A protein and the small-molecule ligand that binds it are described below.
Small molecule (SMILES): NC(=O)c1ccc(Nc2nccc(Nc3ccccc3C(N)=O)n2)cc1

Binding-site contacts:
Ligand atom N01 contacts residue LEU141 of chain 1.A at 3.8 Å.
Ligand atom O25 contacts residue ARG15 of chain 1.A at 3.2 Å (salt-bridge).
Ligand atom C15 contacts residue ALA38 of chain 1.A at 3.5 Å (hydrophobic).
Ligand atom N01 contacts residue ALA91 of chain 1.A at 3.3 Å (h-bond).
Ligand atom C14 contacts residue ALA38 of chain 1.A at 3.6 Å (hydrophobic).
Ligand atom N05 contacts residue LYS40 of chain 1.A at 2.6 Å (salt-bridge).
Ligand atom C07 contacts residue LEU17 of chain 1.A at 3.9 Å (hydrophobic).
Ligand atom C09 contacts residue GLY94 of chain 1.A at 3.8 Å.
Ligand atom C18 contacts residue LYS19 of chain 1.A at 3.8 Å.
Ligand atom C18 contacts residue GLY18 of chain 1.A at 3.4 Å.
Ligand atom N03 contacts residue LEU141 of chain 1.A at 3.6 Å.
Ligand atom C07 contacts residue GLY94 of chain 1.A at 3.7 Å.
Ligand atom C15 contacts residue GLU89 of chain 1.A at 3.2 Å.
Ligand atom C10 contacts residue TYR90 of chain 1.A at 3.8 Å (hydrophobic).
Ligand atom C16 contacts residue VAL25 of chain 1.A at 3.5 Å (hydrophobic).
Ligand atom O25 contacts residue ARG98 of chain 1.A at 2.6 Å (salt-bridge).
Ligand atom C11 contacts residue ARG98 of chain 1.A at 3.3 Å.
Ligand atom C09 contacts residue ALA91 of chain 1.A at 3.5 Å (hydrophobic).
Ligand atom N06 contacts residue ARG15 of chain 1.A at 3.6 Å.
Ligand atom C12 contacts residue LEU141 of chain 1.A at 3.7 Å (hydrophobic).
Ligand atom N06 contacts residue LEU17 of chain 1.A at 3.0 Å (h-bond).
Ligand atom C10 contacts residue GLY94 of chain 1.A at 3.8 Å.
Ligand atom C13 contacts residue VAL25 of chain 1.A at 3.6 Å (hydrophobic).
Ligand atom O23 contacts residue LYS40 of chain 1.A at 3.4 Å (salt-bridge).
Ligand atom C06 contacts residue GLY94 of chain 1.A at 3.8 Å.
Ligand atom C22 contacts residue LYS40 of chain 1.A at 3.3 Å.
Ligand atom C06 contacts residue ARG98 of chain 1.A at 3.8 Å.
Ligand atom C05 contacts residue GLY94 of chain 1.A at 3.8 Å.
Ligand atom C19 contacts residue LYS19 of chain 1.A at 3.5 Å.
Ligand atom N05 contacts residue VAL25 of chain 1.A at 3.7 Å.
Ligand atom C11 contacts residue ARG15 of chain 1.A at 3.3 Å.
Ligand atom C05 contacts residue LEU17 of chain 1.A at 3.9 Å (hydrophobic).
Ligand atom C10 contacts residue ALA91 of chain 1.A at 3.2 Å (hydrophobic).
Ligand atom C21 contacts residue VAL25 of chain 1.A at 3.8 Å (hydrophobic).
Ligand atom C05 contacts residue ARG15 of chain 1.A at 3.8 Å.
Ligand atom N03 contacts residue GLU89 of chain 1.A at 3.7 Å.
Ligand atom C15 contacts residue LEU141 of chain 1.A at 3.7 Å (hydrophobic).
Ligand atom N04 contacts residue VAL25 of chain 1.A at 3.2 Å.
Ligand atom C08 contacts residue GLY94 of chain 1.A at 3.7 Å.
Ligand atom N03 contacts residue ALA91 of chain 1.A at 3.2 Å (h-bond).

Sequence of chain 1.A:
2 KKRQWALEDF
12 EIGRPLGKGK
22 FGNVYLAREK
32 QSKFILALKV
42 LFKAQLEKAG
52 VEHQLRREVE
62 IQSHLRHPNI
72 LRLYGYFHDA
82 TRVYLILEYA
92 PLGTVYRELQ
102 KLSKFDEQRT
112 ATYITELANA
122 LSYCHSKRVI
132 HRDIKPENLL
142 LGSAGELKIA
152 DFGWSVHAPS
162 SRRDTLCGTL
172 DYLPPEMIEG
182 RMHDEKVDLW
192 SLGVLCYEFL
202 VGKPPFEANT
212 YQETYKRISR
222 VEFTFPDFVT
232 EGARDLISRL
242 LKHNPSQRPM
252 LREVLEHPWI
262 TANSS